Binding-site contacts:
Ligand atom C1 contacts residue LEU134 of chain 3.A at 3.7 Å (hydrophobic).
Ligand atom O1 contacts residue HIS157 of chain 3.A at 3.5 Å (h-bond).
Ligand atom C5 contacts residue GLY135 of chain 3.A at 3.6 Å.
Ligand atom C4 contacts residue ASN104 of chain 3.A at 3.9 Å.
Ligand atom O2 contacts residue HIS157 of chain 3.A at 2.9 Å (h-bond).
Ligand atom C1 contacts residue GLU176 of chain 3.A at 3.2 Å.
Ligand atom C4 contacts residue ALA65 of chain 3.A at 4.0 Å (hydrophobic).
Ligand atom O4 contacts residue GLY135 of chain 3.A at 3.5 Å.
Ligand atom O3 contacts residue ALA65 of chain 3.A at 3.8 Å.
Ligand atom O4 contacts residue ALA106 of chain 3.A at 3.9 Å.
Ligand atom O6 contacts residue ASP105 of chain 3.A at 2.7 Å (salt-bridge).
Ligand atom C5 contacts residue LEU134 of chain 3.A at 3.5 Å (hydrophobic).
Ligand atom C2 contacts residue PRO79 of chain 3.A at 3.8 Å (hydrophobic).
Ligand atom C6 contacts residue GLY135 of chain 3.A at 3.6 Å.
Ligand atom O4 contacts residue ASP105 of chain 3.A at 2.6 Å (salt-bridge).
Ligand atom O1 contacts residue ASN80 of chain 3.A at 3.3 Å (h-bond).
Ligand atom C4 contacts residue ASP105 of chain 3.A at 3.3 Å.
Ligand atom O6 contacts residue ALA65 of chain 3.A at 3.3 Å.
Ligand atom O5 contacts residue LEU134 of chain 3.A at 3.9 Å.
Ligand atom O3 contacts residue ASN104 of chain 3.A at 2.9 Å (h-bond).
Ligand atom O1 contacts residue GLU176 of chain 3.A at 2.6 Å (salt-bridge).
Ligand atom C1 contacts residue PRO79 of chain 3.A at 3.9 Å (hydrophobic).
Ligand atom O3 contacts residue GLY66 of chain 3.A at 3.2 Å.
Ligand atom C2 contacts residue HIS157 of chain 3.A at 3.9 Å.
Ligand atom O3 contacts residue GLU154 of chain 3.A at 2.7 Å (salt-bridge).
Ligand atom O2 contacts residue GLU154 of chain 3.A at 2.7 Å (salt-bridge).
Ligand atom O5 contacts residue GLY133 of chain 3.A at 3.9 Å.
Ligand atom C3 contacts residue ASN104 of chain 3.A at 3.9 Å.
Ligand atom C1 contacts residue HIS157 of chain 3.A at 3.8 Å.
Ligand atom C6 contacts residue LEU134 of chain 3.A at 4.0 Å (hydrophobic).
Ligand atom C6 contacts residue ASP105 of chain 3.A at 3.4 Å.
Ligand atom O3 contacts residue TYR67 of chain 3.A at 4.0 Å.
Ligand atom C2 contacts residue GLU154 of chain 3.A at 3.6 Å.
Ligand atom O2 contacts residue TYR67 of chain 3.A at 3.8 Å.
Ligand atom O5 contacts residue GLU176 of chain 3.A at 3.7 Å.
Ligand atom O2 contacts residue PRO79 of chain 3.A at 3.4 Å.
Ligand atom O4 contacts residue ASN104 of chain 3.A at 3.2 Å (h-bond).
Ligand atom C3 contacts residue GLU154 of chain 3.A at 3.3 Å.
Ligand atom O1 contacts residue PRO79 of chain 3.A at 3.0 Å.
Ligand atom C6 contacts residue THR129 of chain 3.A at 4.1 Å.

Sequence of chain 3.A:
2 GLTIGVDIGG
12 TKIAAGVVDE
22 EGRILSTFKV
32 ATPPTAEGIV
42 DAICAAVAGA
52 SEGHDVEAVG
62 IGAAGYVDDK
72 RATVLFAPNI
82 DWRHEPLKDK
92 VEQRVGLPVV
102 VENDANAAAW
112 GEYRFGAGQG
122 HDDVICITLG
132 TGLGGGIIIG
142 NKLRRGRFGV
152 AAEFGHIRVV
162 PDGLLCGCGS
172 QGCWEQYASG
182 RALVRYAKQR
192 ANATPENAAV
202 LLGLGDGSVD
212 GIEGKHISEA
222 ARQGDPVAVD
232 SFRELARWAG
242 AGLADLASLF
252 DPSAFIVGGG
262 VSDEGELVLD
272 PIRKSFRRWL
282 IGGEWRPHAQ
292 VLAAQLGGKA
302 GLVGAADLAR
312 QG

A small-molecule ligand and the protein it binds are described below.
Small molecule (SMILES): OC[C@H]1O[C@@H](O)[C@H](O)[C@@H](O)[C@@H]1O